This small molecule binds to this protein.
Small molecule (SMILES): CC[C@@H](C=O)NC(=O)[C@H](CC(C)C)NC(=O)[C@H](CC(C)C)NC(=O)[C@H](C)NC(=O)[C@H](CC1=NC=NC1)NC(=O)[C@H](CC(C)C)NC(=O)[C@@H](NC(=O)[C@@H](N)CCCCN)[C@@H](C)CC

Sequence of chain 1.A:
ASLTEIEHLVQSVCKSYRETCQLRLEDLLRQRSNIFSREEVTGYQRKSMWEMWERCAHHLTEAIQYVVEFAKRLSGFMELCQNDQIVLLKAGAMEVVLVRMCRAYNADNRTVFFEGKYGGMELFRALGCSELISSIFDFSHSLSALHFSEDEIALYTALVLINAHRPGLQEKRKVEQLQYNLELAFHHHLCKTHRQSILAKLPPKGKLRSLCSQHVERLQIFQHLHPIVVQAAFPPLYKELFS

Binding-site contacts:
Ligand atom CD1 contacts residue ILE86 of chain 1.A at 3.9 Å (hydrophobic).
Ligand atom CD2 contacts residue GLN85 of chain 1.A at 3.6 Å.
Ligand atom CD2 contacts residue LEU89 of chain 1.A at 3.8 Å (hydrophobic).
Ligand atom N contacts residue GLU240 of chain 1.A at 3.1 Å (salt-bridge).
Ligand atom CG contacts residue GLN82 of chain 1.A at 3.8 Å.
Ligand atom CB contacts residue LEU237 of chain 1.A at 3.9 Å (hydrophobic).
Ligand atom CE1 contacts residue GLN82 of chain 1.A at 4.1 Å.
Ligand atom CA contacts residue GLU240 of chain 1.A at 3.6 Å.
Ligand atom CG1 contacts residue PRO236 of chain 1.A at 3.8 Å (hydrophobic).
Ligand atom CB contacts residue GLU240 of chain 1.A at 3.6 Å.
Ligand atom N contacts residue GLU240 of chain 1.A at 2.8 Å (salt-bridge).
Ligand atom CE1 contacts residue ILE86 of chain 1.A at 3.7 Å (hydrophobic).
Ligand atom CD2 contacts residue LYS72 of chain 1.A at 3.8 Å.
Ligand atom CD1 contacts residue VAL68 of chain 1.A at 4.1 Å (hydrophobic).
Ligand atom CB contacts residue GLU240 of chain 1.A at 3.2 Å.
Ligand atom CD1 contacts residue PRO236 of chain 1.A at 3.8 Å (hydrophobic).
Ligand atom CB contacts residue GLU240 of chain 1.A at 3.4 Å.
Ligand atom CD1 contacts residue GLN85 of chain 1.A at 3.8 Å.
Ligand atom CD1 contacts residue GLU240 of chain 1.A at 3.7 Å.
Ligand atom CD2 contacts residue ILE86 of chain 1.A at 4.0 Å (hydrophobic).
Ligand atom C contacts residue GLU240 of chain 1.A at 3.6 Å.
Ligand atom ND1 contacts residue GLN82 of chain 1.A at 3.3 Å (h-bond).
Ligand atom CG2 contacts residue LEU237 of chain 1.A at 4.0 Å (hydrophobic).
Ligand atom CD1 contacts residue LEU241 of chain 1.A at 3.9 Å (hydrophobic).
Ligand atom CG contacts residue GLN85 of chain 1.A at 4.0 Å.
Ligand atom CG1 contacts residue LEU237 of chain 1.A at 3.9 Å (hydrophobic).
Ligand atom O contacts residue LYS72 of chain 1.A at 3.1 Å (salt-bridge).
Ligand atom CD2 contacts residue PHE77 of chain 1.A at 3.9 Å (hydrophobic).
Ligand atom CA contacts residue GLU240 of chain 1.A at 3.8 Å.
Ligand atom CB contacts residue VAL68 of chain 1.A at 3.9 Å (hydrophobic).
Ligand atom CG1 contacts residue GLU240 of chain 1.A at 3.5 Å.
Ligand atom CB contacts residue GLN82 of chain 1.A at 3.9 Å.
Ligand atom N contacts residue GLU240 of chain 1.A at 3.4 Å (salt-bridge).
Ligand atom CB contacts residue GLN85 of chain 1.A at 4.1 Å.
Ligand atom CD1 contacts residue LEU237 of chain 1.A at 4.0 Å (hydrophobic).
Ligand atom CA contacts residue GLU240 of chain 1.A at 3.7 Å.
Ligand atom NE2 contacts residue ILE86 of chain 1.A at 3.6 Å.
Ligand atom CG contacts residue GLU240 of chain 1.A at 3.5 Å.
Ligand atom CA contacts residue GLN82 of chain 1.A at 4.1 Å.
Ligand atom O contacts residue MET78 of chain 1.A at 3.6 Å.